Sequence of chain 2.A:
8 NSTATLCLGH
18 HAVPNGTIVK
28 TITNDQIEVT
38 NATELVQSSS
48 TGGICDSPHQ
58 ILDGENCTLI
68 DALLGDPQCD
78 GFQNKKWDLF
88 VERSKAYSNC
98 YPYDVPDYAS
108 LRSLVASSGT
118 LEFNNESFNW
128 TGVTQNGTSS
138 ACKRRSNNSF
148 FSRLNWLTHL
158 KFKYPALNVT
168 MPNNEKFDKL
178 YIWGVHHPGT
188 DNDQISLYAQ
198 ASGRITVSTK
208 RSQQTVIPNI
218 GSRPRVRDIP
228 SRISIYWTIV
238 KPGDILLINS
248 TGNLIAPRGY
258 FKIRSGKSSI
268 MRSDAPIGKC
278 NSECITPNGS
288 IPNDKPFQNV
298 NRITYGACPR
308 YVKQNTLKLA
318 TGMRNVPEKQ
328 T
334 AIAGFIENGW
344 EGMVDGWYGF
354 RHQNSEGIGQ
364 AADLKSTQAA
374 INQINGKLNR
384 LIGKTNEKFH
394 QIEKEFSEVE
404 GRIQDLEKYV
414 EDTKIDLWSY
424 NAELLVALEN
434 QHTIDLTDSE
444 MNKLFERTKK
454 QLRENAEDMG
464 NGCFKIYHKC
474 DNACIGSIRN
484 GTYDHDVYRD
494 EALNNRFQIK

A small-molecule ligand and the protein it binds are described below.
Small molecule (SMILES): CC(=O)N[C@@H]1[C@@H](O)[C@H](O)[C@@H](CO)O[C@H]1O

Binding-site contacts:
Ligand atom C5 contacts residue ASN285 of chain 2.A at 3.6 Å.
Ligand atom C7 contacts residue ASN285 of chain 2.A at 3.2 Å.
Ligand atom C3 contacts residue VAL297 of chain 2.A at 4.1 Å (hydrophobic).
Ligand atom C5 contacts residue ASN298 of chain 2.A at 3.8 Å.
Ligand atom C8 contacts residue SER45 of chain 2.A at 3.4 Å.
Ligand atom O5 contacts residue ASN285 of chain 2.A at 2.4 Å (h-bond).
Ligand atom C1 contacts residue VAL297 of chain 2.A at 3.6 Å (hydrophobic).
Ligand atom C7 contacts residue VAL297 of chain 2.A at 4.3 Å (hydrophobic).
Ligand atom C6 contacts residue ASN298 of chain 2.A at 4.0 Å.
Ligand atom O7 contacts residue ASN285 of chain 2.A at 3.1 Å (h-bond).
Ligand atom C5 contacts residue VAL297 of chain 2.A at 4.5 Å (hydrophobic).
Ligand atom C4 contacts residue ASN285 of chain 2.A at 4.2 Å.
Ligand atom C2 contacts residue VAL297 of chain 2.A at 3.9 Å (hydrophobic).
Ligand atom C1 contacts residue ASN298 of chain 2.A at 4.0 Å.
Ligand atom C8 contacts residue VAL297 of chain 2.A at 4.2 Å (hydrophobic).
Ligand atom C3 contacts residue ASN285 of chain 2.A at 3.8 Å.
Ligand atom C8 contacts residue ASN285 of chain 2.A at 4.5 Å.
Ligand atom N2 contacts residue VAL297 of chain 2.A at 3.5 Å (h-bond).
Ligand atom O5 contacts residue ASN298 of chain 2.A at 3.7 Å.
Ligand atom C2 contacts residue ASN285 of chain 2.A at 2.4 Å.
Ligand atom C6 contacts residue GLU398 of chain 2.A at 4.2 Å.
Ligand atom N2 contacts residue ASN285 of chain 2.A at 2.9 Å (h-bond).
Ligand atom C1 contacts residue ASN285 of chain 2.A at 1.4 Å.